Sequence of chain 3.A:
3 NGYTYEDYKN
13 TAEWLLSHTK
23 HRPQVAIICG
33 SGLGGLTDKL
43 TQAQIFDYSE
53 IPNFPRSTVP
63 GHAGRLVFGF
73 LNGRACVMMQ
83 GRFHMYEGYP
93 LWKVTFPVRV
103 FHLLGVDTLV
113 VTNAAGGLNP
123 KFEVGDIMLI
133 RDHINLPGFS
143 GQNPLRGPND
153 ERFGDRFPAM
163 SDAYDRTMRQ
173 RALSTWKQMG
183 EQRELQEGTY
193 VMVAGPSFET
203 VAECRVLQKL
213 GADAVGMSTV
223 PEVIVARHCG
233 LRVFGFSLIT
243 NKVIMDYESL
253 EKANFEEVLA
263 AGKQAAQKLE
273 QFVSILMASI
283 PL

Binding-site contacts:
Ligand atom O5' contacts residue VAL260 of chain 3.A at 3.0 Å.
Ligand atom C6 contacts residue PHE200 of chain 3.A at 3.7 Å (hydrophobic).
Ligand atom C6 contacts residue ASN243 of chain 3.A at 3.8 Å.
Ligand atom N7 contacts residue THR242 of chain 3.A at 3.7 Å.
Ligand atom O3' contacts residue TYR88 of chain 3.A at 2.9 Å (h-bond).
Ligand atom N3 contacts residue GLY218 of chain 3.A at 3.7 Å.
Ligand atom C6 contacts residue GLU201 of chain 3.A at 3.6 Å.
Ligand atom O6 contacts residue ASN243 of chain 3.A at 2.9 Å (h-bond).
Ligand atom C8 contacts residue GLY118 of chain 3.A at 3.6 Å.
Ligand atom C6' contacts residue SO41 of chain 3.B at 3.4 Å.
Ligand atom O6 contacts residue GLU201 of chain 3.A at 3.6 Å.
Ligand atom C2' contacts residue SO41 of chain 3.B at 3.7 Å.
Ligand atom C6 contacts residue GLY118 of chain 3.A at 3.8 Å.
Ligand atom C9 contacts residue ALA117 of chain 3.A at 3.8 Å (hydrophobic).
Ligand atom C4 contacts residue VAL217 of chain 3.A at 3.5 Å (hydrophobic).
Ligand atom C3' contacts residue PHE159 of chain 1.A at 3.6 Å (hydrophobic).
Ligand atom O3' contacts residue SO41 of chain 3.B at 3.1 Å (h-bond).
Ligand atom N7 contacts residue GLY118 of chain 3.A at 3.3 Å (h-bond).
Ligand atom C5' contacts residue PHE159 of chain 1.A at 3.8 Å (hydrophobic).
Ligand atom N3 contacts residue VAL217 of chain 3.A at 3.4 Å (h-bond).
Ligand atom C2 contacts residue GLU201 of chain 3.A at 3.1 Å.
Ligand atom C4' contacts residue SO41 of chain 3.B at 3.8 Å.
Ligand atom C2 contacts residue VAL217 of chain 3.A at 3.7 Å (hydrophobic).
Ligand atom C2' contacts residue MET219 of chain 3.A at 3.8 Å (hydrophobic).
Ligand atom N1 contacts residue PHE200 of chain 3.A at 3.6 Å.
Ligand atom O6 contacts residue GLY118 of chain 3.A at 3.7 Å.
Ligand atom N1' contacts residue SO41 of chain 3.B at 3.0 Å (h-bond).
Ligand atom N7 contacts residue ASN243 of chain 3.A at 2.6 Å (h-bond).
Ligand atom O6 contacts residue VAL245 of chain 3.A at 3.4 Å.
Ligand atom O3' contacts residue PHE159 of chain 1.A at 3.7 Å.
Ligand atom C5 contacts residue PHE200 of chain 3.A at 3.7 Å (hydrophobic).
Ligand atom N1 contacts residue VAL217 of chain 3.A at 3.6 Å.
Ligand atom C8 contacts residue ASN243 of chain 3.A at 3.4 Å.
Ligand atom C3' contacts residue SO41 of chain 3.B at 3.6 Å.
Ligand atom C5 contacts residue GLY118 of chain 3.A at 3.4 Å.
Ligand atom N7 contacts residue ALA117 of chain 3.A at 3.6 Å.
Ligand atom C8 contacts residue THR242 of chain 3.A at 3.5 Å.
Ligand atom N1 contacts residue GLU201 of chain 3.A at 2.6 Å (salt-bridge).
Ligand atom C8 contacts residue ALA117 of chain 3.A at 3.6 Å (hydrophobic).
Ligand atom C10 contacts residue ALA116 of chain 3.A at 3.1 Å (hydrophobic).

Sequence of chain 1.A:
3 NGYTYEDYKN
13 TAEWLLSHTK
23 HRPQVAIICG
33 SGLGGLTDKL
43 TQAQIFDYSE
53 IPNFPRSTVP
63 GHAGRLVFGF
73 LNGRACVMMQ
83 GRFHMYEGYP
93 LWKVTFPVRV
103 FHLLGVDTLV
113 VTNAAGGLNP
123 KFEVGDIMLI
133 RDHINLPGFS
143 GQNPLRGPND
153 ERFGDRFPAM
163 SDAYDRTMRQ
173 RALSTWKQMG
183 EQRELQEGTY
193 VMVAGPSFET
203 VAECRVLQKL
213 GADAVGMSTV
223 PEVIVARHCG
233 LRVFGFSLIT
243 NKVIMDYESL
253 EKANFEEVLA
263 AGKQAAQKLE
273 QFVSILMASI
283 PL

The protein below binds the small molecule below.
Small molecule (SMILES): O=c1[nH]cnc2c(C[NH+]3C[C@H](CO)[C@@H](O)C3)c[nH]c12